Binding-site contacts:
Ligand atom O3 contacts residue ASN158 of chain 1.B at 2.5 Å (h-bond).
Ligand atom O5 contacts residue ASN75 of chain 1.A at 3.2 Å (h-bond).
Ligand atom C2 contacts residue GLY162 of chain 1.B at 3.8 Å.
Ligand atom O3 contacts residue ALA161 of chain 1.B at 3.7 Å.
Ligand atom C4 contacts residue GLN142 of chain 1.B at 4.2 Å.
Ligand atom O6 contacts residue ARG71 of chain 1.A at 3.4 Å (salt-bridge).
Ligand atom C3 contacts residue SER78 of chain 1.A at 3.5 Å.
Ligand atom C6 contacts residue GLY162 of chain 1.B at 4.1 Å.
Ligand atom O1 contacts residue ALA74 of chain 1.A at 3.6 Å.
Ligand atom C7 contacts residue ARG71 of chain 1.A at 3.7 Å.
Ligand atom C1 contacts residue ASN75 of chain 1.A at 4.0 Å.
Ligand atom C6 contacts residue ALA161 of chain 1.B at 4.1 Å (hydrophobic).
Ligand atom O1 contacts residue ARG71 of chain 1.A at 3.3 Å (salt-bridge).
Ligand atom O3 contacts residue SER73 of chain 1.B at 3.5 Å (h-bond).
Ligand atom O2 contacts residue ALA74 of chain 1.A at 3.2 Å (h-bond).
Ligand atom C4 contacts residue ASN158 of chain 1.B at 3.6 Å.
Ligand atom O5 contacts residue MET165 of chain 1.B at 3.9 Å.
Ligand atom C5 contacts residue SER73 of chain 1.B at 3.5 Å.
Ligand atom C6 contacts residue ILE70 of chain 1.B at 3.9 Å (hydrophobic).
Ligand atom O1 contacts residue ILE70 of chain 1.B at 4.0 Å.
Ligand atom O1 contacts residue ASN75 of chain 1.A at 3.3 Å (h-bond).
Ligand atom C5 contacts residue ILE70 of chain 1.B at 3.9 Å (hydrophobic).
Ligand atom O5 contacts residue ARG71 of chain 1.A at 2.7 Å (salt-bridge).
Ligand atom C7 contacts residue MET165 of chain 1.B at 3.8 Å (hydrophobic).
Ligand atom O4 contacts residue SER73 of chain 1.B at 2.7 Å (h-bond).
Ligand atom O4 contacts residue ALA161 of chain 1.B at 3.5 Å.
Ligand atom C7 contacts residue ASN75 of chain 1.A at 3.7 Å.
Ligand atom O2 contacts residue ASN75 of chain 1.A at 3.4 Å.
Ligand atom C3 contacts residue ASN158 of chain 1.B at 3.8 Å.
Ligand atom C6 contacts residue MET165 of chain 1.B at 3.7 Å (hydrophobic).
Ligand atom C6 contacts residue TYR135 of chain 1.B at 3.9 Å (hydrophobic).
Ligand atom C5 contacts residue TYR135 of chain 1.B at 3.5 Å (hydrophobic).
Ligand atom O4 contacts residue TYR135 of chain 1.B at 2.6 Å (h-bond).
Ligand atom O6 contacts residue GLY162 of chain 1.B at 3.3 Å.
Ligand atom C4 contacts residue SER78 of chain 1.A at 4.2 Å.
Ligand atom O2 contacts residue SER78 of chain 1.A at 2.6 Å (h-bond).
Ligand atom O6 contacts residue MET165 of chain 1.B at 3.5 Å.
Ligand atom C2 contacts residue ASN75 of chain 1.A at 3.6 Å.
Ligand atom C4 contacts residue SER73 of chain 1.B at 3.9 Å.
Ligand atom O3 contacts residue GLN142 of chain 1.B at 2.8 Å (h-bond).

Sequence of chain 1.A:
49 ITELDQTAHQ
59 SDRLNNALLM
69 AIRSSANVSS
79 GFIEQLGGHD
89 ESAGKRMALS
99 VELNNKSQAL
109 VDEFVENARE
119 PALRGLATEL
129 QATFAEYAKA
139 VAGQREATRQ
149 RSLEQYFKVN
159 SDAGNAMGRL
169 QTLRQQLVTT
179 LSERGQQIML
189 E

A small-molecule ligand and the protein it binds are described below.
Small molecule (SMILES): O=C(O)C1(O)C[C@@H](O)C(O)[C@H](O)C1

Sequence of chain 1.B:
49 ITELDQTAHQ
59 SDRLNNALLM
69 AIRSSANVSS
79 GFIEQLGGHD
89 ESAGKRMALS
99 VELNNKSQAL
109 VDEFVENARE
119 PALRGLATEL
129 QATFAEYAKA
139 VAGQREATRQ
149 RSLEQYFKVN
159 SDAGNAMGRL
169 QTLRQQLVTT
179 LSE